Sequence of chain 1.A:
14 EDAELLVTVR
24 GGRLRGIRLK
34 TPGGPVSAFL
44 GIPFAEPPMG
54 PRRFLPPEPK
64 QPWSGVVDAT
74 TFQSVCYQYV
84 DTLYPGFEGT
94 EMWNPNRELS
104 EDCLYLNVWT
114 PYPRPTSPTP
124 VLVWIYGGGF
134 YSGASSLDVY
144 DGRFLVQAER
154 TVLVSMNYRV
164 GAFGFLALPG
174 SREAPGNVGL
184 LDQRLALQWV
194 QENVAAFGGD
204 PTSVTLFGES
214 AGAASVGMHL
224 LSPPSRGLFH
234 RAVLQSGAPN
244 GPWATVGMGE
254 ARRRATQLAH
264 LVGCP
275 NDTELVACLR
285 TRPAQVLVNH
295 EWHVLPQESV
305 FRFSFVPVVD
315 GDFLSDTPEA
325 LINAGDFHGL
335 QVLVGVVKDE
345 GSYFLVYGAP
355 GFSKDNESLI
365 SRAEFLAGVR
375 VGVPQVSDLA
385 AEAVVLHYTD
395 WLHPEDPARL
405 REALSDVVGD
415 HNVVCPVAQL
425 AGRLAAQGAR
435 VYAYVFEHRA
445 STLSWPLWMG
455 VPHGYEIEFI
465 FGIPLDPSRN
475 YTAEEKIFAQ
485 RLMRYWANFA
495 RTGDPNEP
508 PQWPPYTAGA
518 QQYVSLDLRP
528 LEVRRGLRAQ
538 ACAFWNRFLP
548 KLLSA

The protein below binds the small molecule below.
Small molecule (SMILES): CC(=O)N[C@H]1[C@H](O[C@H]2[C@H](O)[C@@H](NC(C)=O)CO[C@@H]2CO[C@@H]2O[C@@H](C)[C@@H](O)[C@@H](O)[C@@H]2O)O[C@H](CO)[C@@H](O)[C@@H]1O

Binding-site contacts:
Ligand atom O5 contacts residue SER357 of chain 1.A at 3.5 Å.
Ligand atom O7 contacts residue LEU363 of chain 1.A at 4.4 Å.
Ligand atom C6 contacts residue PHE356 of chain 1.A at 4.1 Å (hydrophobic).
Ligand atom C2 contacts residue GLY355 of chain 1.A at 4.2 Å.
Ligand atom O7 contacts residue ASN360 of chain 1.A at 4.4 Å.
Ligand atom C4 contacts residue ASN360 of chain 1.A at 4.1 Å.
Ligand atom C1 contacts residue GLY355 of chain 1.A at 4.0 Å.
Ligand atom C7 contacts residue ASN360 of chain 1.A at 3.5 Å.
Ligand atom C7 contacts residue PRO354 of chain 1.A at 4.3 Å (hydrophobic).
Ligand atom O5 contacts residue SER357 of chain 1.A at 4.0 Å.
Ligand atom C8 contacts residue ASN360 of chain 1.A at 3.6 Å.
Ligand atom C3 contacts residue ASN360 of chain 1.A at 3.7 Å.
Ligand atom C5 contacts residue SER357 of chain 1.A at 4.0 Å.
Ligand atom C6 contacts residue SER357 of chain 1.A at 4.0 Å.
Ligand atom C8 contacts residue PRO354 of chain 1.A at 4.4 Å (hydrophobic).
Ligand atom C7 contacts residue GLY355 of chain 1.A at 3.3 Å.
Ligand atom C6 contacts residue ASN360 of chain 1.A at 4.2 Å.
Ligand atom C4 contacts residue GLY355 of chain 1.A at 4.5 Å.
Ligand atom C8 contacts residue GLY355 of chain 1.A at 3.6 Å.
Ligand atom C8 contacts residue PHE356 of chain 1.A at 4.1 Å (hydrophobic).
Ligand atom C8 contacts residue ALA353 of chain 1.A at 4.2 Å (hydrophobic).
Ligand atom C5 contacts residue PHE356 of chain 1.A at 4.2 Å (hydrophobic).
Ligand atom C3 contacts residue GLY355 of chain 1.A at 3.9 Å.
Ligand atom C5 contacts residue ASN360 of chain 1.A at 3.6 Å.
Ligand atom C6 contacts residue ASP359 of chain 1.A at 4.1 Å.
Ligand atom O7 contacts residue GLY355 of chain 1.A at 2.5 Å (h-bond).
Ligand atom C5 contacts residue GLY355 of chain 1.A at 4.1 Å.
Ligand atom O4 contacts residue GLY355 of chain 1.A at 4.0 Å.
Ligand atom O5 contacts residue ASN360 of chain 1.A at 2.3 Å (h-bond).
Ligand atom N2 contacts residue GLY355 of chain 1.A at 4.2 Å.
Ligand atom O7 contacts residue PRO354 of chain 1.A at 3.4 Å.
Ligand atom C1 contacts residue ASN360 of chain 1.A at 1.4 Å.
Ligand atom C6 contacts residue SER357 of chain 1.A at 4.0 Å.
Ligand atom C2 contacts residue ASN360 of chain 1.A at 2.3 Å.
Ligand atom C5 contacts residue ASN360 of chain 1.A at 4.3 Å.
Ligand atom N2 contacts residue ASN360 of chain 1.A at 2.8 Å (h-bond).
Ligand atom C1 contacts residue SER357 of chain 1.A at 4.0 Å.